The small molecule below binds the protein below.
Small molecule (SMILES): CC(=O)N[C@@H]1[C@@H](O)[C@H](O)[C@@H](CO)O[C@H]1O

Sequence of chain 1.A:
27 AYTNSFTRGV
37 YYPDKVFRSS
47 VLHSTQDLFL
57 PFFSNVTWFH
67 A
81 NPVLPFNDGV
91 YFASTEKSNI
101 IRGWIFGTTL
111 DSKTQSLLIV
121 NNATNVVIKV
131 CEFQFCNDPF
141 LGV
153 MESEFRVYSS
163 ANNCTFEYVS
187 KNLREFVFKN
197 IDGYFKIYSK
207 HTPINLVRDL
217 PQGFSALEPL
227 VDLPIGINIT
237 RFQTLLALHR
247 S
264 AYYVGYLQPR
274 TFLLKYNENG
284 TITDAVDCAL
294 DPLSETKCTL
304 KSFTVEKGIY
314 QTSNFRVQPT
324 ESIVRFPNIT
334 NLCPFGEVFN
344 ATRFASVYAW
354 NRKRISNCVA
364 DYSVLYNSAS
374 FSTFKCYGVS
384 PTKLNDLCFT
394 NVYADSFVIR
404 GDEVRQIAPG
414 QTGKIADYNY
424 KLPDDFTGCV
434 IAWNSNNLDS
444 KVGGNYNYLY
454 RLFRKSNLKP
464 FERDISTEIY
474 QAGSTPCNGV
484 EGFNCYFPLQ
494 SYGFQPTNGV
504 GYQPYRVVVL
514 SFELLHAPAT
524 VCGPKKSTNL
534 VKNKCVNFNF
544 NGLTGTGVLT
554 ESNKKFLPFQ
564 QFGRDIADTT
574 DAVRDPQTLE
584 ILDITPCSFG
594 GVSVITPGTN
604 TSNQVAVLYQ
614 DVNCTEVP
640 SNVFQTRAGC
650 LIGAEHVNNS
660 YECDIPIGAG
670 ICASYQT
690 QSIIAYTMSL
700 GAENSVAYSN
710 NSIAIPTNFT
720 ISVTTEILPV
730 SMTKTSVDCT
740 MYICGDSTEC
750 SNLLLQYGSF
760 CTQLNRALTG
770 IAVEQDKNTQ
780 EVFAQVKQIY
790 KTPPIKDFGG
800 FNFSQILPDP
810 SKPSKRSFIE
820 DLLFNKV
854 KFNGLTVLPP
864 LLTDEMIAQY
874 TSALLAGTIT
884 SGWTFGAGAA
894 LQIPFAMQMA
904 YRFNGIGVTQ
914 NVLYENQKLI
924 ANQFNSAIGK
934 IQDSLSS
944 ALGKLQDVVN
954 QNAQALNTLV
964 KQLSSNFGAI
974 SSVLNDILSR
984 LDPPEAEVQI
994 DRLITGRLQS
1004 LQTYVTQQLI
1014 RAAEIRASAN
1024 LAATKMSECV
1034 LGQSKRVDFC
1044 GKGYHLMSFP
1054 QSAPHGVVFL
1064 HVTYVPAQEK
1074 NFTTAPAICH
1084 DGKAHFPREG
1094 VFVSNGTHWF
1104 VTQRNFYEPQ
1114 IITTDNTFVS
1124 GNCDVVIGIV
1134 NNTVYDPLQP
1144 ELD

Binding-site contacts:
Ligand atom O5 contacts residue ASN234 of chain 1.A at 2.3 Å (h-bond).
Ligand atom C3 contacts residue ASN234 of chain 1.A at 3.8 Å.
Ligand atom C7 contacts residue ASN234 of chain 1.A at 4.1 Å.
Ligand atom C5 contacts residue ASN234 of chain 1.A at 3.6 Å.
Ligand atom C2 contacts residue ASN234 of chain 1.A at 2.5 Å.
Ligand atom C8 contacts residue GLY232 of chain 1.A at 4.0 Å.
Ligand atom C8 contacts residue ASN234 of chain 1.A at 4.5 Å.
Ligand atom C1 contacts residue ASN234 of chain 1.A at 1.4 Å.
Ligand atom C4 contacts residue ASN234 of chain 1.A at 4.2 Å.
Ligand atom N2 contacts residue ASN234 of chain 1.A at 3.0 Å (h-bond).